A protein and the small-molecule ligand that binds it are described below.
Small molecule (SMILES): CC(=O)N[C@@H]1[C@@H](O)[C@H](O)[C@@H](CO)O[C@H]1O

Binding-site contacts:
Ligand atom C5 contacts residue TYR25 of chain 1.C at 3.6 Å (hydrophobic).
Ligand atom C6 contacts residue TYR25 of chain 1.C at 3.9 Å (hydrophobic).
Ligand atom C4 contacts residue TYR25 of chain 1.C at 4.5 Å (hydrophobic).
Ligand atom O4 contacts residue TYR25 of chain 1.C at 4.3 Å.
Ligand atom N2 contacts residue TYR25 of chain 1.C at 3.7 Å.
Ligand atom C3 contacts residue ASN58 of chain 1.C at 3.8 Å.
Ligand atom O7 contacts residue ASN58 of chain 1.C at 4.5 Å.
Ligand atom C7 contacts residue ASN58 of chain 1.C at 4.0 Å.
Ligand atom C4 contacts residue ASN58 of chain 1.C at 4.2 Å.
Ligand atom O5 contacts residue ASN58 of chain 1.C at 2.3 Å (h-bond).
Ligand atom O6 contacts residue TYR25 of chain 1.C at 3.3 Å (h-bond).
Ligand atom C5 contacts residue ASN58 of chain 1.C at 3.7 Å.
Ligand atom C8 contacts residue ASN58 of chain 1.C at 4.2 Å.
Ligand atom C1 contacts residue TYR25 of chain 1.C at 3.5 Å (hydrophobic).
Ligand atom C2 contacts residue TYR25 of chain 1.C at 4.3 Å (hydrophobic).
Ligand atom C1 contacts residue ASN58 of chain 1.C at 1.5 Å.
Ligand atom C8 contacts residue ASN27 of chain 1.C at 4.5 Å.
Ligand atom C2 contacts residue ASN58 of chain 1.C at 2.5 Å.
Ligand atom O5 contacts residue TYR25 of chain 1.C at 3.8 Å.
Ligand atom C3 contacts residue TYR25 of chain 1.C at 4.1 Å (hydrophobic).
Ligand atom N2 contacts residue ASN58 of chain 1.C at 3.0 Å (h-bond).

Sequence of chain 1.C:
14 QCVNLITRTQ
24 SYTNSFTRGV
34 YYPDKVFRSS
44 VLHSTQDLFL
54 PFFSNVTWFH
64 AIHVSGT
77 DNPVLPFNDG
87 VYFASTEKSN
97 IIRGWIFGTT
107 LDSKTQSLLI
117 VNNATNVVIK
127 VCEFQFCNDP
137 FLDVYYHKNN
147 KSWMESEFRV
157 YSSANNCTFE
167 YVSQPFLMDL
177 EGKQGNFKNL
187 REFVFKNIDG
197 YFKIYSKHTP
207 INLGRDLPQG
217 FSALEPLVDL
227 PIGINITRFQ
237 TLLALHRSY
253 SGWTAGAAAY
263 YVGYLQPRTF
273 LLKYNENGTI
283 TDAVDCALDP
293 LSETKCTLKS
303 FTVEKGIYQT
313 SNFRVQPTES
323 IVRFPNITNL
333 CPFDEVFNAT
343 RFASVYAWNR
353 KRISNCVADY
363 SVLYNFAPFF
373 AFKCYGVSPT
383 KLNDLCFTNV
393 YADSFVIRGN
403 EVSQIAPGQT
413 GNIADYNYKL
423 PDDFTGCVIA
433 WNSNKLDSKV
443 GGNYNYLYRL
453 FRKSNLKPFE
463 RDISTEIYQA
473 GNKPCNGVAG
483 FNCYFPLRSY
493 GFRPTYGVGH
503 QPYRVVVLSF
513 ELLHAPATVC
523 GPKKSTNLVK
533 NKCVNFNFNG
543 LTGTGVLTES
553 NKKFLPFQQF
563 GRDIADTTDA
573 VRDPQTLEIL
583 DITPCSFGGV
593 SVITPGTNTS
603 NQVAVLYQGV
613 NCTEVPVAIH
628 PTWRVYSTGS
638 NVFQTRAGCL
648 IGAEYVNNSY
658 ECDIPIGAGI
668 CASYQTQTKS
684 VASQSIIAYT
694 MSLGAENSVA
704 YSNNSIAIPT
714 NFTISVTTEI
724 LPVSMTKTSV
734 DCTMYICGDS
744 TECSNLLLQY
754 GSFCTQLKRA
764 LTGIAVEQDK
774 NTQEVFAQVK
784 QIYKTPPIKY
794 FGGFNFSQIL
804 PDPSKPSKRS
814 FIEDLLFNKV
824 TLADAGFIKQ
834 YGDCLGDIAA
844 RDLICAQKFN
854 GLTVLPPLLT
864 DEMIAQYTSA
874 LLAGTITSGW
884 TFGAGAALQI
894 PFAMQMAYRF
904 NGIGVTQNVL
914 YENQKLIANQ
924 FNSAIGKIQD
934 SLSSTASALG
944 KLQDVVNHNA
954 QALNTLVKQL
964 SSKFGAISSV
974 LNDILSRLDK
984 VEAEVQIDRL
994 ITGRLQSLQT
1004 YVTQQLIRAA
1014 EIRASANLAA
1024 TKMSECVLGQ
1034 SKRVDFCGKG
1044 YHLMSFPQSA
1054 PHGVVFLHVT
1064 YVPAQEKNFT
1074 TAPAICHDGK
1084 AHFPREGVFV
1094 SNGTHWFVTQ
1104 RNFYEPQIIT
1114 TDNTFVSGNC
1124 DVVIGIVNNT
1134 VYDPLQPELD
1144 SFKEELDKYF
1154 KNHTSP